Sequence of chain 1.B:
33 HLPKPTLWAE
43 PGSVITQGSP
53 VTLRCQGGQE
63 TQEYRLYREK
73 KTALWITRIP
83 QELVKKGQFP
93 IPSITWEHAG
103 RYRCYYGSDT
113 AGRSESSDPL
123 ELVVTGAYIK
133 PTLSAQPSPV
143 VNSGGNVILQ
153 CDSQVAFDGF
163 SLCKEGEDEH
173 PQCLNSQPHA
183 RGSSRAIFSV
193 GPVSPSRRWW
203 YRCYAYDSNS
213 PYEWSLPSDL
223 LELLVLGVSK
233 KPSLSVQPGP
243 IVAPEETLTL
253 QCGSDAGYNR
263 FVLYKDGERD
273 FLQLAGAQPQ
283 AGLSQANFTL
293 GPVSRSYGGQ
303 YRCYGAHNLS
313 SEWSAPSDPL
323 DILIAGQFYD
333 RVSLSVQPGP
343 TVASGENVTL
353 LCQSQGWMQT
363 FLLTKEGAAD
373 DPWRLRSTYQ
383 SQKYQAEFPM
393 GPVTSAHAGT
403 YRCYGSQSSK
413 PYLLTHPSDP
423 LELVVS

Binding-site contacts:
Ligand atom O3 contacts residue ASN289 of chain 1.B at 4.1 Å.
Ligand atom C5 contacts residue ASN289 of chain 1.B at 3.7 Å.
Ligand atom O5 contacts residue ASN289 of chain 1.B at 2.3 Å (h-bond).
Ligand atom C1 contacts residue ASN289 of chain 1.B at 1.5 Å.
Ligand atom O7 contacts residue GLN253 of chain 1.B at 4.3 Å.
Ligand atom C4 contacts residue ASN289 of chain 1.B at 4.2 Å.
Ligand atom N2 contacts residue ASN289 of chain 1.B at 3.3 Å (h-bond).
Ligand atom C7 contacts residue ASN289 of chain 1.B at 4.3 Å.
Ligand atom O3 contacts residue GLN287 of chain 1.B at 4.5 Å.
Ligand atom C3 contacts residue ASN289 of chain 1.B at 3.7 Å.
Ligand atom O6 contacts residue GLN287 of chain 1.B at 4.1 Å.
Ligand atom C2 contacts residue ASN289 of chain 1.B at 2.5 Å.

A small-molecule ligand and the protein it binds are described below.
Small molecule (SMILES): CC(=O)N[C@@H]1[C@@H](O)[C@H](O)[C@@H](CO)O[C@H]1O